Binding-site contacts:
Ligand atom O6 contacts residue ASN125 of chain 1.C at 2.3 Å (h-bond).
Ligand atom C2 contacts residue ASN122 of chain 1.C at 2.4 Å.
Ligand atom O5 contacts residue ASN125 of chain 1.C at 4.1 Å.
Ligand atom C7 contacts residue ASN122 of chain 1.C at 3.5 Å.
Ligand atom C6 contacts residue ASN125 of chain 1.C at 3.4 Å.
Ligand atom O6 contacts residue VAL170 of chain 1.C at 3.4 Å.
Ligand atom O5 contacts residue ILE127 of chain 1.C at 4.3 Å.
Ligand atom O5 contacts residue ASN122 of chain 1.C at 2.4 Å (h-bond).
Ligand atom C7 contacts residue THR124 of chain 1.C at 4.1 Å.
Ligand atom C6 contacts residue VAL170 of chain 1.C at 4.1 Å (hydrophobic).
Ligand atom C4 contacts residue ASN122 of chain 1.C at 4.2 Å.
Ligand atom C3 contacts residue ASN122 of chain 1.C at 3.8 Å.
Ligand atom C5 contacts residue ASN125 of chain 1.C at 3.8 Å.
Ligand atom C1 contacts residue ASN122 of chain 1.C at 1.4 Å.
Ligand atom O7 contacts residue ASN122 of chain 1.C at 3.8 Å.
Ligand atom N2 contacts residue ASN122 of chain 1.C at 2.9 Å (h-bond).
Ligand atom C5 contacts residue ASN122 of chain 1.C at 3.7 Å.
Ligand atom O7 contacts residue THR124 of chain 1.C at 3.1 Å (h-bond).
Ligand atom C1 contacts residue ASN125 of chain 1.C at 4.5 Å.

The protein below binds the small molecule below.
Small molecule (SMILES): CC(=O)N[C@@H]1[C@@H](O)[C@H](O)[C@@H](CO)O[C@H]1O

Sequence of chain 1.C:
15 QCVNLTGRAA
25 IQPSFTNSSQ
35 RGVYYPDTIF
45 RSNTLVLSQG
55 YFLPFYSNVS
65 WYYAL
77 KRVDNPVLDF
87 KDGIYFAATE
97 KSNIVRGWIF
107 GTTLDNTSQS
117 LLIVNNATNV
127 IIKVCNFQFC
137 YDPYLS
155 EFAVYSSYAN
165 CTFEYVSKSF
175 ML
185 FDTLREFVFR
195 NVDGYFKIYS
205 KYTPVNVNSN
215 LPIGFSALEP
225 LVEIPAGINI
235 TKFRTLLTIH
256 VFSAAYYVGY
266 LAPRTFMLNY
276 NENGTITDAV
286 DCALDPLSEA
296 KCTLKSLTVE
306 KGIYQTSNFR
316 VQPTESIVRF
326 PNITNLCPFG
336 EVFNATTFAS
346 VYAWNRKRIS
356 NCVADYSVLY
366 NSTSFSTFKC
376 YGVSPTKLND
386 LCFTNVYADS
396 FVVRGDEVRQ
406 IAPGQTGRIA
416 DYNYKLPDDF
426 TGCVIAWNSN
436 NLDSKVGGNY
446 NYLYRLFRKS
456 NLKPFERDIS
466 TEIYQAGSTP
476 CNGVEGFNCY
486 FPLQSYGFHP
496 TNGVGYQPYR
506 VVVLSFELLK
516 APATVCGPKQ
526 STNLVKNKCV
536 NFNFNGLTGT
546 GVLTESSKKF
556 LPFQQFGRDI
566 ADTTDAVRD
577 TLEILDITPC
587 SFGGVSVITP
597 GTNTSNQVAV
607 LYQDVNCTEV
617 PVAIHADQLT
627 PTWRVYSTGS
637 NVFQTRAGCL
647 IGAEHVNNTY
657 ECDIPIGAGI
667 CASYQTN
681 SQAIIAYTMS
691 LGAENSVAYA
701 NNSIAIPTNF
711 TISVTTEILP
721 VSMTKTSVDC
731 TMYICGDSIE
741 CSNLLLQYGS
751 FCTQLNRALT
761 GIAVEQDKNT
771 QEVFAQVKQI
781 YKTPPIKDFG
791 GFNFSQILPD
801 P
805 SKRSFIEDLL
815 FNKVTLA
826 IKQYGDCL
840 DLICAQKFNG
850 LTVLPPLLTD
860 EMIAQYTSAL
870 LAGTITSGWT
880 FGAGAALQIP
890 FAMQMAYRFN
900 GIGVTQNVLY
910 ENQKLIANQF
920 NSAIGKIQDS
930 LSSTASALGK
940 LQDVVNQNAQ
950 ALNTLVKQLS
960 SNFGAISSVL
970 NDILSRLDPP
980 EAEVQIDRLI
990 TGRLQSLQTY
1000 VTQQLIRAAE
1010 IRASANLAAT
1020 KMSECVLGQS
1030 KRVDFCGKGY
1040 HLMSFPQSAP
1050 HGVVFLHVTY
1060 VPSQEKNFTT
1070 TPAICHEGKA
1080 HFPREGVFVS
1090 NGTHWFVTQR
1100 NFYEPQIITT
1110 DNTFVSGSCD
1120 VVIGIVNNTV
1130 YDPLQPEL